Sequence of chain 1.A:
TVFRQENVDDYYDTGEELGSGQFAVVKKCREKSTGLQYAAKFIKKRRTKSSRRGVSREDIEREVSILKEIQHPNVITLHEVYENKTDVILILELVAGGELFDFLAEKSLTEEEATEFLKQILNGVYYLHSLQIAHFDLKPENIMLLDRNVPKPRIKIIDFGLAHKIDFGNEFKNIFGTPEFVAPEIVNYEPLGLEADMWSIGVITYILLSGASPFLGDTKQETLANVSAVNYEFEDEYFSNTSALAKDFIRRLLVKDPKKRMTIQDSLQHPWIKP

Binding-site contacts:
Ligand atom CAA contacts residue GLU143 of chain 1.A at 3.6 Å.
Ligand atom CAB contacts residue GLY22 of chain 1.A at 3.2 Å.
Ligand atom OAN contacts residue GLY22 of chain 1.A at 2.9 Å (h-bond).
Ligand atom OAC contacts residue VAL96 of chain 1.A at 2.9 Å (h-bond).
Ligand atom CAB contacts residue GLY20 of chain 1.A at 3.9 Å.
Ligand atom OAN contacts residue GLY20 of chain 1.A at 4.0 Å.
Ligand atom CAS contacts residue GLY22 of chain 1.A at 4.0 Å.
Ligand atom CAG contacts residue VAL96 of chain 1.A at 3.3 Å (hydrophobic).
Ligand atom CAO contacts residue GLU94 of chain 1.A at 3.9 Å.
Ligand atom CAB contacts residue VAL27 of chain 1.A at 3.9 Å (hydrophobic).
Ligand atom CAE contacts residue ILE160 of chain 1.A at 3.6 Å (hydrophobic).
Ligand atom CAO contacts residue ALA40 of chain 1.A at 3.6 Å (hydrophobic).
Ligand atom CAG contacts residue LEU19 of chain 1.A at 3.7 Å (hydrophobic).
Ligand atom CAO contacts residue ILE77 of chain 1.A at 4.0 Å (hydrophobic).
Ligand atom CAE contacts residue VAL27 of chain 1.A at 3.5 Å (hydrophobic).
Ligand atom CAB contacts residue VAL26 of chain 1.A at 3.9 Å (hydrophobic).
Ligand atom OAC contacts residue GLU94 of chain 1.A at 2.6 Å (salt-bridge).
Ligand atom CAP contacts residue ILE160 of chain 1.A at 3.7 Å (hydrophobic).
Ligand atom OAC contacts residue ALA40 of chain 1.A at 3.3 Å.
Ligand atom CAL contacts residue SER21 of chain 1.A at 3.6 Å.
Ligand atom CAI contacts residue MET146 of chain 1.A at 3.8 Å (hydrophobic).
Ligand atom CAI contacts residue LEU19 of chain 1.A at 4.0 Å (hydrophobic).
Ligand atom CAO contacts residue VAL96 of chain 1.A at 4.0 Å (hydrophobic).
Ligand atom CAD contacts residue ILE160 of chain 1.A at 3.6 Å (hydrophobic).
Ligand atom OAC contacts residue LEU95 of chain 1.A at 3.6 Å.
Ligand atom CAB contacts residue ALA25 of chain 1.A at 3.2 Å (hydrophobic).
Ligand atom CAS contacts residue GLY20 of chain 1.A at 3.8 Å.
Ligand atom CAK contacts residue VAL27 of chain 1.A at 3.6 Å (hydrophobic).
Ligand atom OAC contacts residue ILE77 of chain 1.A at 3.6 Å.
Ligand atom CAH contacts residue ILE160 of chain 1.A at 3.7 Å (hydrophobic).
Ligand atom CAQ contacts residue VAL27 of chain 1.A at 4.0 Å (hydrophobic).
Ligand atom CAA contacts residue GLU100 of chain 1.A at 3.1 Å.
Ligand atom CAF contacts residue ILE77 of chain 1.A at 3.5 Å (hydrophobic).
Ligand atom CAF contacts residue ALA40 of chain 1.A at 3.9 Å (hydrophobic).
Ligand atom CAB contacts residue SER21 of chain 1.A at 3.6 Å.
Ligand atom OAN contacts residue ALA25 of chain 1.A at 4.0 Å.
Ligand atom CAS contacts residue SER21 of chain 1.A at 3.6 Å.
Ligand atom OAN contacts residue SER21 of chain 1.A at 3.0 Å.
Ligand atom OAM contacts residue GLU143 of chain 1.A at 3.5 Å.
Ligand atom OAM contacts residue GLU100 of chain 1.A at 3.9 Å.

The small molecule below binds the protein below.
Small molecule (SMILES): COc1cc(/C=C/c2ccc(O)cc2)cc(OC)c1